Sequence of chain 1.C:
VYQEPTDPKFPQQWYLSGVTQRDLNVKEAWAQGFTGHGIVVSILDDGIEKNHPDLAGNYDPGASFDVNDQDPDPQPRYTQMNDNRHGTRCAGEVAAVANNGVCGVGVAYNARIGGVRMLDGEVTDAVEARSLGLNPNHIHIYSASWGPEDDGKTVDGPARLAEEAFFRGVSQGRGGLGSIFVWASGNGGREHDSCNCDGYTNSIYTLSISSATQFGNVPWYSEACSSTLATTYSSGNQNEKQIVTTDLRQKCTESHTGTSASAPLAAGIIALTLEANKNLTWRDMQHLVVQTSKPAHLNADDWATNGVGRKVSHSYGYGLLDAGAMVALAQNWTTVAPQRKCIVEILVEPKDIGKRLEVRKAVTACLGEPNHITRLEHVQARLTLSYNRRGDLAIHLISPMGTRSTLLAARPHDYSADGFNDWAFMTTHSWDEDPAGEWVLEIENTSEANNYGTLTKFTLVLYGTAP

A small-molecule ligand and the protein it binds are described below.
Small molecule (SMILES): CCCCCCCCCC(=O)N[C@@H](CCCN=C(N)N)C(=O)N[C@H](C(=O)N[C@@H](CCCCN)C(=O)N[C@@H](CCCN=C(N)N)[C@@H](C)O)C(C)C

Binding-site contacts:
Ligand atom N contacts residue HIS87 of chain 1.C at 3.2 Å (h-bond).
Ligand atom NH1 contacts residue ASP151 of chain 1.C at 3.1 Å (salt-bridge).
Ligand atom CB contacts residue ASN188 of chain 1.C at 3.2 Å.
Ligand atom NE contacts residue GLU129 of chain 1.C at 2.9 Å (salt-bridge).
Ligand atom CB contacts residue SER261 of chain 1.C at 2.8 Å.
Ligand atom O contacts residue TRP147 of chain 1.C at 3.1 Å.
Ligand atom CE contacts residue ASP47 of chain 1.C at 3.2 Å.
Ligand atom O contacts residue GLY148 of chain 1.C at 3.1 Å (h-bond).
Ligand atom O contacts residue SER261 of chain 1.C at 2.3 Å (h-bond).
Ligand atom O contacts residue ASN188 of chain 1.C at 2.8 Å (h-bond).
Ligand atom NH1 contacts residue PRO149 of chain 1.C at 3.3 Å (h-bond).
Ligand atom C1 contacts residue SER261 of chain 1.C at 2.4 Å.
Ligand atom C contacts residue HIS87 of chain 1.C at 2.7 Å.
Ligand atom CA contacts residue ASN188 of chain 1.C at 3.2 Å.
Ligand atom NZ contacts residue ASP47 of chain 1.C at 2.8 Å (salt-bridge).
Ligand atom NH1 contacts residue TYR201 of chain 1.C at 3.0 Å (h-bond).
Ligand atom C1 contacts residue SO41 of chain 1.SA at 3.0 Å.
Ligand atom CG contacts residue SO41 of chain 1.AD at 3.1 Å.
Ligand atom C1 contacts residue HIS87 of chain 1.C at 1.5 Å.
Ligand atom N contacts residue GLY148 of chain 1.C at 2.9 Å (h-bond).
Ligand atom NE contacts residue TYR201 of chain 1.C at 3.2 Å (h-bond).
Ligand atom NZ contacts residue ASP84 of chain 1.C at 2.8 Å (salt-bridge).
Ligand atom N contacts residue SER146 of chain 1.C at 2.8 Å (h-bond).
Ligand atom NH1 contacts residue GLY148 of chain 1.C at 3.3 Å.
Ligand atom NH2 contacts residue ASP157 of chain 1.C at 2.7 Å (salt-bridge).
Ligand atom CG1 contacts residue GLU150 of chain 1.C at 3.5 Å.
Ligand atom CA contacts residue SO41 of chain 1.AD at 3.4 Å.
Ligand atom NH2 contacts residue ASP199 of chain 1.C at 3.0 Å (salt-bridge).
Ligand atom N contacts residue SER261 of chain 1.C at 3.1 Å (h-bond).
Ligand atom NH2 contacts residue ALA185 of chain 1.C at 2.8 Å (h-bond).
Ligand atom CZ contacts residue ASP157 of chain 1.C at 3.2 Å.
Ligand atom N contacts residue SO41 of chain 1.AD at 2.8 Å (h-bond).
Ligand atom CZ contacts residue ASP199 of chain 1.C at 3.2 Å.
Ligand atom NH1 contacts residue ASP157 of chain 1.C at 3.0 Å (salt-bridge).
Ligand atom NE contacts residue ASP151 of chain 1.C at 3.1 Å (salt-bridge).
Ligand atom C contacts residue SER261 of chain 1.C at 1.4 Å.
Ligand atom NH1 contacts residue ASP199 of chain 1.C at 2.7 Å (salt-bridge).
Ligand atom NZ contacts residue ASN85 of chain 1.C at 3.1 Å (h-bond).
Ligand atom CA contacts residue GLY148 of chain 1.C at 3.4 Å.
Ligand atom CA contacts residue SER261 of chain 1.C at 2.5 Å.